Binding-site contacts:
Ligand atom O2G contacts residue MG1 of chain 1.E at 2.1 Å.
Ligand atom O2 contacts residue 2KH1 of chain 1.D at 3.5 Å (h-bond).
Ligand atom O3G contacts residue ASN59 of chain 1.A at 3.4 Å (h-bond).
Ligand atom O2 contacts residue TYR221 of chain 1.A at 3.6 Å.
Ligand atom O3B contacts residue MG1 of chain 1.E at 3.6 Å.
Ligand atom PB contacts residue MG1 of chain 1.E at 3.1 Å.
Ligand atom O5' contacts residue 2KH1 of chain 1.D at 3.5 Å.
Ligand atom O4 contacts residue TRP276 of chain 1.A at 3.6 Å.
Ligand atom C6 contacts residue 2KH1 of chain 1.D at 3.6 Å.
Ligand atom O3' contacts residue TYR221 of chain 1.A at 3.5 Å.
Ligand atom O1G contacts residue SER220 of chain 1.A at 2.7 Å (h-bond).
Ligand atom O2G contacts residue SER64 of chain 1.A at 3.2 Å (h-bond).
Ligand atom PA contacts residue MG1 of chain 1.F at 3.5 Å.
Ligand atom O3B contacts residue SER220 of chain 1.A at 3.2 Å.
Ligand atom C2 contacts residue 2KH1 of chain 1.D at 3.2 Å.
Ligand atom O3G contacts residue LYS201 of chain 1.A at 3.2 Å (salt-bridge).
Ligand atom O3G contacts residue SER53 of chain 1.A at 2.7 Å (h-bond).
Ligand atom O1A contacts residue MG1 of chain 1.F at 2.4 Å.
Ligand atom O2' contacts residue TYR221 of chain 1.A at 3.6 Å.
Ligand atom O1A contacts residue ASP67 of chain 1.A at 3.0 Å (salt-bridge).
Ligand atom O1A contacts residue MG1 of chain 1.E at 2.0 Å.
Ligand atom O2B contacts residue GLY52 of chain 1.A at 3.5 Å.
Ligand atom N3 contacts residue 2KH1 of chain 1.D at 3.5 Å (h-bond).
Ligand atom O2 contacts residue ASN173 of chain 1.A at 3.5 Å (h-bond).
Ligand atom O2G contacts residue SER53 of chain 1.A at 3.7 Å.
Ligand atom O2B contacts residue ASP67 of chain 1.A at 3.0 Å (salt-bridge).
Ligand atom PG contacts residue SER53 of chain 1.A at 3.6 Å.
Ligand atom C5' contacts residue ASP67 of chain 1.A at 3.7 Å.
Ligand atom PG contacts residue SER220 of chain 1.A at 3.6 Å.
Ligand atom O2B contacts residue SER53 of chain 1.A at 2.9 Å (h-bond).
Ligand atom PG contacts residue MG1 of chain 1.E at 3.4 Å.
Ligand atom O2' contacts residue ASN178 of chain 1.A at 3.4 Å (h-bond).
Ligand atom O4' contacts residue 2KH1 of chain 1.D at 3.3 Å (h-bond).
Ligand atom N1 contacts residue 2KH1 of chain 1.D at 3.4 Å (h-bond).
Ligand atom PA contacts residue MG1 of chain 1.E at 3.3 Å.
Ligand atom N3A contacts residue MG1 of chain 1.E at 3.6 Å.
Ligand atom C2' contacts residue TYR221 of chain 1.A at 3.6 Å (hydrophobic).
Ligand atom O2B contacts residue MG1 of chain 1.E at 2.1 Å.
Ligand atom O3' contacts residue GLY52 of chain 1.A at 3.5 Å.
Ligand atom C1' contacts residue 2KH1 of chain 1.D at 3.5 Å.

Sequence of chain 1.A:
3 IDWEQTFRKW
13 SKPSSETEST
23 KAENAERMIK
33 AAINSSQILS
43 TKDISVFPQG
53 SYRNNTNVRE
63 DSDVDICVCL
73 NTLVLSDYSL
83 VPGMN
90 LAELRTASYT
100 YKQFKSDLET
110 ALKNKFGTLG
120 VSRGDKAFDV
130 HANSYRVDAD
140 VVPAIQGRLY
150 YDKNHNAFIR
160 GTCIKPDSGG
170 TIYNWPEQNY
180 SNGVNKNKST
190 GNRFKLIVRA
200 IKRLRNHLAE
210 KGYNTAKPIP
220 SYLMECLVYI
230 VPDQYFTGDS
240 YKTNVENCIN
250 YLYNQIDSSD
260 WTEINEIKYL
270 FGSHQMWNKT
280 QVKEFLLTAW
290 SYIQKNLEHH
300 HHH

This small molecule binds to this protein.
Small molecule (SMILES): O=c1ccn([C@@H]2O[C@H](COP(=O)(O)NP(=O)(O)OP(=O)(O)O)[C@@H](O)[C@H]2O)c(=O)[nH]1